Sequence of chain 1.I:
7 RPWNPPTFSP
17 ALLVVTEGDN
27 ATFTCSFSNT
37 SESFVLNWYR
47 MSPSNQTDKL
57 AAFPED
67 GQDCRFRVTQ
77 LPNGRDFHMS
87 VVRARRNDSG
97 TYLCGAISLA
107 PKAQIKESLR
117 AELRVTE

This small molecule binds to this protein.
Small molecule (SMILES): CC(=O)N[C@H]1CO[C@H](CO[C@@H]2O[C@@H](C)[C@@H](O)[C@@H](O)[C@@H]2O)[C@@H](O)[C@@H]1O

Binding-site contacts:
Ligand atom C8 contacts residue ASN26 of chain 1.I at 3.4 Å.
Ligand atom C3 contacts residue ASN26 of chain 1.I at 3.8 Å.
Ligand atom C3 contacts residue ARG73 of chain 1.I at 4.0 Å.
Ligand atom C4 contacts residue THR75 of chain 1.I at 4.0 Å.
Ligand atom C6 contacts residue THR75 of chain 1.I at 4.3 Å.
Ligand atom C1 contacts residue ASN26 of chain 1.I at 1.4 Å.
Ligand atom C1 contacts residue VAL88 of chain 1.I at 4.0 Å (hydrophobic).
Ligand atom C5 contacts residue ASN26 of chain 1.I at 3.6 Å.
Ligand atom C2 contacts residue ASN26 of chain 1.I at 2.5 Å.
Ligand atom O3 contacts residue THR28 of chain 1.I at 4.5 Å.
Ligand atom C7 contacts residue ASN26 of chain 1.I at 3.0 Å.
Ligand atom C5 contacts residue VAL88 of chain 1.I at 4.1 Å (hydrophobic).
Ligand atom C4 contacts residue ASN26 of chain 1.I at 4.2 Å.
Ligand atom O3 contacts residue SER86 of chain 1.I at 2.9 Å (h-bond).
Ligand atom C5 contacts residue ARG73 of chain 1.I at 3.4 Å.
Ligand atom C4 contacts residue SER86 of chain 1.I at 4.1 Å.
Ligand atom C6 contacts residue ARG73 of chain 1.I at 3.7 Å.
Ligand atom O2 contacts residue ASN26 of chain 1.I at 3.7 Å.
Ligand atom O5 contacts residue VAL88 of chain 1.I at 3.9 Å.
Ligand atom C8 contacts residue ASP25 of chain 1.I at 3.9 Å.
Ligand atom C6 contacts residue ARG73 of chain 1.I at 4.4 Å.
Ligand atom C8 contacts residue GLY24 of chain 1.I at 3.5 Å.
Ligand atom N2 contacts residue ASN26 of chain 1.I at 2.9 Å (h-bond).
Ligand atom C3 contacts residue SER86 of chain 1.I at 3.8 Å.
Ligand atom O4 contacts residue THR75 of chain 1.I at 3.0 Å (h-bond).
Ligand atom C4 contacts residue ARG73 of chain 1.I at 3.5 Å.
Ligand atom O7 contacts residue ASN26 of chain 1.I at 3.0 Å (h-bond).
Ligand atom O5 contacts residue ASN26 of chain 1.I at 2.4 Å (h-bond).